Sequence of chain 2.A:
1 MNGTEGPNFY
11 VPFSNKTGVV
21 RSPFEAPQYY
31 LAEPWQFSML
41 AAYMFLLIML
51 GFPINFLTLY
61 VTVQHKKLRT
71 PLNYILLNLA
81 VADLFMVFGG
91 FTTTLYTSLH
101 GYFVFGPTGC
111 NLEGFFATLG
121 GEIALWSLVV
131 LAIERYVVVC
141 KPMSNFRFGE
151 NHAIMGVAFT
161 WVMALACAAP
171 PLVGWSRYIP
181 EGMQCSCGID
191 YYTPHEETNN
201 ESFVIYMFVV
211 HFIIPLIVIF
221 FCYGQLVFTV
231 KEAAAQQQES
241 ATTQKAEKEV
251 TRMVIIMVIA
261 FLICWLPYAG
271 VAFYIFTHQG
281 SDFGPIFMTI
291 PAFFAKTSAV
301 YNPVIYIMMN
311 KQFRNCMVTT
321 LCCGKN

Binding-site contacts:
Ligand atom C11 contacts residue TYR268 of chain 2.A at 3.9 Å (hydrophobic).
Ligand atom C20 contacts residue THR118 of chain 2.A at 3.9 Å.
Ligand atom C18 contacts residue TYR191 of chain 2.A at 4.2 Å (hydrophobic).
Ligand atom C16 contacts residue HIS211 of chain 2.A at 3.5 Å.
Ligand atom C17 contacts residue ALA269 of chain 2.A at 4.2 Å (hydrophobic).
Ligand atom C15 contacts residue ALA117 of chain 2.A at 4.0 Å (hydrophobic).
Ligand atom C6 contacts residue MET207 of chain 2.A at 3.8 Å (hydrophobic).
Ligand atom C10 contacts residue TRP265 of chain 2.A at 4.0 Å (hydrophobic).
Ligand atom C15 contacts residue LYS296 of chain 2.A at 1.3 Å.
Ligand atom C13 contacts residue LYS296 of chain 2.A at 3.5 Å.
Ligand atom C3 contacts residue ALA269 of chain 2.A at 4.1 Å (hydrophobic).
Ligand atom C20 contacts residue MET86 of chain 2.A at 4.3 Å (hydrophobic).
Ligand atom C4 contacts residue ALA272 of chain 2.A at 3.7 Å (hydrophobic).
Ligand atom C19 contacts residue MET207 of chain 2.A at 4.3 Å (hydrophobic).
Ligand atom C5 contacts residue MET207 of chain 2.A at 4.3 Å (hydrophobic).
Ligand atom C17 contacts residue TYR268 of chain 2.A at 3.8 Å (hydrophobic).
Ligand atom C16 contacts residue MET207 of chain 2.A at 3.7 Å (hydrophobic).
Ligand atom C3 contacts residue PHE208 of chain 2.A at 3.9 Å (hydrophobic).
Ligand atom C19 contacts residue TRP265 of chain 2.A at 4.2 Å (hydrophobic).
Ligand atom C4 contacts residue TYR268 of chain 2.A at 4.1 Å (hydrophobic).
Ligand atom C11 contacts residue TRP265 of chain 2.A at 4.3 Å (hydrophobic).
Ligand atom C14 contacts residue LYS296 of chain 2.A at 2.2 Å.
Ligand atom C10 contacts residue TYR268 of chain 2.A at 3.5 Å (hydrophobic).
Ligand atom C20 contacts residue ALA117 of chain 2.A at 3.0 Å (hydrophobic).
Ligand atom C2 contacts residue PHE212 of chain 2.A at 3.9 Å (hydrophobic).
Ligand atom C7 contacts residue MET207 of chain 2.A at 3.5 Å (hydrophobic).
Ligand atom C2 contacts residue ALA269 of chain 2.A at 3.8 Å (hydrophobic).
Ligand atom C19 contacts residue GLU122 of chain 2.A at 3.4 Å.
Ligand atom C12 contacts residue TYR268 of chain 2.A at 3.5 Å (hydrophobic).
Ligand atom C16 contacts residue PHE212 of chain 2.A at 4.0 Å (hydrophobic).
Ligand atom C3 contacts residue MET207 of chain 2.A at 4.2 Å (hydrophobic).
Ligand atom C3 contacts residue ALA272 of chain 2.A at 4.2 Å (hydrophobic).
Ligand atom C8 contacts residue TYR268 of chain 2.A at 4.1 Å (hydrophobic).
Ligand atom C13 contacts residue TYR268 of chain 2.A at 4.3 Å (hydrophobic).
Ligand atom C19 contacts residue THR118 of chain 2.A at 3.9 Å.
Ligand atom C20 contacts residue LYS296 of chain 2.A at 4.3 Å.
Ligand atom C14 contacts residue TYR268 of chain 2.A at 4.1 Å (hydrophobic).
Ligand atom C9 contacts residue TRP265 of chain 2.A at 4.0 Å (hydrophobic).
Ligand atom C2 contacts residue PHE208 of chain 2.A at 4.3 Å (hydrophobic).
Ligand atom C17 contacts residue TRP265 of chain 2.A at 4.0 Å (hydrophobic).

The small molecule below binds the protein below.
Small molecule (SMILES): CC1=C(/C=C/C(C)=C/C=C/C(C)=C/C=O)C(C)(C)CCC1